Binding-site contacts:
Ligand atom O6 contacts residue THR660 of chain 1.B at 4.4 Å.
Ligand atom C8 contacts residue ASN658 of chain 1.B at 4.4 Å.
Ligand atom C7 contacts residue ASN658 of chain 1.B at 3.3 Å.
Ligand atom O7 contacts residue ASN634 of chain 1.B at 3.7 Å.
Ligand atom O7 contacts residue ASN658 of chain 1.B at 3.7 Å.
Ligand atom C1 contacts residue THR660 of chain 1.B at 4.4 Å.
Ligand atom N2 contacts residue PHE656 of chain 1.B at 4.4 Å.
Ligand atom C2 contacts residue ASN658 of chain 1.B at 2.2 Å.
Ligand atom C4 contacts residue ASN658 of chain 1.B at 4.1 Å.
Ligand atom C1 contacts residue ASN634 of chain 1.B at 4.0 Å.
Ligand atom C7 contacts residue PHE656 of chain 1.B at 3.8 Å (hydrophobic).
Ligand atom O5 contacts residue LEU661 of chain 1.B at 3.3 Å.
Ligand atom O6 contacts residue LEU661 of chain 1.B at 3.5 Å.
Ligand atom C5 contacts residue ASN658 of chain 1.B at 3.6 Å.
Ligand atom C6 contacts residue LEU661 of chain 1.B at 3.6 Å (hydrophobic).
Ligand atom O7 contacts residue PHE656 of chain 1.B at 3.9 Å.
Ligand atom C1 contacts residue ASN658 of chain 1.B at 1.4 Å.
Ligand atom C2 contacts residue ASN634 of chain 1.B at 4.0 Å.
Ligand atom C5 contacts residue LEU661 of chain 1.B at 4.0 Å (hydrophobic).
Ligand atom N2 contacts residue ASN658 of chain 1.B at 2.6 Å (h-bond).
Ligand atom C3 contacts residue ASN658 of chain 1.B at 3.6 Å.
Ligand atom C8 contacts residue PHE656 of chain 1.B at 3.6 Å (hydrophobic).
Ligand atom O5 contacts residue ASN634 of chain 1.B at 3.8 Å.
Ligand atom C1 contacts residue LEU661 of chain 1.B at 4.3 Å (hydrophobic).
Ligand atom O5 contacts residue ASN658 of chain 1.B at 2.4 Å (h-bond).

The small molecule below binds the protein below.
Small molecule (SMILES): CC(=O)N[C@@H]1[C@@H](O)[C@H](O)[C@@H](CO)O[C@H]1O

Sequence of chain 1.B:
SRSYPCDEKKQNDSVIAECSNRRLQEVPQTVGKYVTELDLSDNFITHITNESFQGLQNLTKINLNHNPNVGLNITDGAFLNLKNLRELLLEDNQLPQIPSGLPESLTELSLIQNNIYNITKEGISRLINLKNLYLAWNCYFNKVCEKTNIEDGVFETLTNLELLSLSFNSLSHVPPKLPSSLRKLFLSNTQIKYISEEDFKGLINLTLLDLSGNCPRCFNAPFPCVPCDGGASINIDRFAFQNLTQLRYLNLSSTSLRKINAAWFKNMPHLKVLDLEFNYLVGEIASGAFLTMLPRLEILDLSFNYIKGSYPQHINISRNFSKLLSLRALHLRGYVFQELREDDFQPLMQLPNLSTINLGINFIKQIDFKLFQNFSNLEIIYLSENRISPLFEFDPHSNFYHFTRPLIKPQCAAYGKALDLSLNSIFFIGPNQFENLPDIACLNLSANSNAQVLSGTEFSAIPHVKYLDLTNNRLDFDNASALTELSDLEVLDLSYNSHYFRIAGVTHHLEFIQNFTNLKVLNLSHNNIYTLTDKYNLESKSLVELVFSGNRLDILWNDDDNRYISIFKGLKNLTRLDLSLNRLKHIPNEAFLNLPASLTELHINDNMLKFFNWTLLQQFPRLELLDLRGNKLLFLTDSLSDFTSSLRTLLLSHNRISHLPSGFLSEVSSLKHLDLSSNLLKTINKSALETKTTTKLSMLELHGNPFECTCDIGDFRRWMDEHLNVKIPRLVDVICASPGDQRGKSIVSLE